Sequence of chain 1.C:
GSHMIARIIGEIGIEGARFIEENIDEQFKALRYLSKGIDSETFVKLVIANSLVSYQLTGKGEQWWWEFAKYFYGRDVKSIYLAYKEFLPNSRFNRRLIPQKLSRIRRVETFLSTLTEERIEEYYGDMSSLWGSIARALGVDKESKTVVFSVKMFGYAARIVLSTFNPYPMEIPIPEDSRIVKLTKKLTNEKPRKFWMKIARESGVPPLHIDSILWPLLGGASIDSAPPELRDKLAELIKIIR

This small molecule binds to this protein.
Small molecule (SMILES): CC[C@H](O[P](=O)(O)OC[C@H]1O[C@@H](n2cc(C)c(=O)[nH]c2=O)C[C@@H]1O[P](=O)(O)OC[C@H]1O[C@@H](n2cc(C)c(=O)[nH]c2=O)C[C@@H]1O[P](=O)(O)OC[C@H]1O[C@@H](n2cc(C)c(=O)[nH]c2=O)C[C@@H]1O[P](=O)(O)OC[C@H]1O[C@@H](n2ccc(N)nc2=O)C[C@@H]1OP(=O)(O)O)[C@H](O)CO[P](=O)(O)O[C@H]1C[C@H](n2cc(C)c(=O)[nH]c2=O)O[C@@H]1CO[P](=O)(O)O[C@H]1C[C@H](n2cc(C)c(=O)[nH]c2=O)O[C@@H]1CO[P](=O)(O)O[C@H]1C[C@H](n2cc(C)c(=O)[nH]c2=O)O[C@@H]1CO

Binding-site contacts:
Ligand atom C4 contacts residue GLN56 of chain 1.C at 3.6 Å.
Ligand atom N1 contacts residue GLN56 of chain 1.C at 3.6 Å.
Ligand atom C1' contacts residue GLY59 of chain 1.C at 3.6 Å.
Ligand atom O4' contacts residue GLN100 of chain 1.C at 3.5 Å (h-bond).
Ligand atom N3 contacts residue GLN56 of chain 1.C at 3.3 Å.
Ligand atom O2 contacts residue GLN56 of chain 1.C at 3.1 Å.
Ligand atom P contacts residue ARG104 of chain 1.C at 3.5 Å.
Ligand atom C3' contacts residue LYS145 of chain 1.C at 2.8 Å.
Ligand atom O3' contacts residue LYS145 of chain 1.C at 2.8 Å (salt-bridge).
Ligand atom O3' contacts residue ARG104 of chain 1.C at 3.3 Å (salt-bridge).
Ligand atom C2' contacts residue LYS145 of chain 1.C at 1.8 Å.
Ligand atom C1' contacts residue LYS145 of chain 1.C at 1.5 Å.
Ligand atom OP1 contacts residue ARG104 of chain 1.C at 2.9 Å (salt-bridge).
Ligand atom C2 contacts residue GLN56 of chain 1.C at 3.1 Å.
Ligand atom OP1 contacts residue LYS145 of chain 1.C at 3.4 Å (salt-bridge).
Ligand atom N3 contacts residue THR58 of chain 1.C at 3.6 Å.
Ligand atom OP1 contacts residue GLN56 of chain 1.C at 2.9 Å (h-bond).
Ligand atom O2 contacts residue ARG96 of chain 1.C at 2.9 Å (salt-bridge).
Ligand atom C7 contacts residue ARG96 of chain 1.C at 3.5 Å.
Ligand atom C4 contacts residue THR58 of chain 1.C at 3.6 Å.
Ligand atom OP2 contacts residue VAL140 of chain 1.C at 3.5 Å.
Ligand atom O2 contacts residue GLY59 of chain 1.C at 3.3 Å.
Ligand atom O5' contacts residue GLN56 of chain 1.C at 3.4 Å (h-bond).
Ligand atom O4' contacts residue SER178 of chain 1.C at 3.0 Å (h-bond).
Ligand atom O4' contacts residue TYR55 of chain 1.C at 3.4 Å.
Ligand atom C4' contacts residue TYR55 of chain 1.C at 3.6 Å (hydrophobic).
Ligand atom O1P contacts residue GLY59 of chain 1.C at 3.0 Å (h-bond).
Ligand atom C5 contacts residue LEU57 of chain 1.C at 3.4 Å (hydrophobic).
Ligand atom OP1 contacts residue THR146 of chain 1.C at 2.7 Å (h-bond).
Ligand atom O4' contacts residue ARG179 of chain 1.C at 3.4 Å (salt-bridge).
Ligand atom N3 contacts residue GLY59 of chain 1.C at 3.3 Å (h-bond).
Ligand atom C6 contacts residue LEU57 of chain 1.C at 3.3 Å (hydrophobic).
Ligand atom C1' contacts residue GLN100 of chain 1.C at 3.5 Å.
Ligand atom C6 contacts residue GLN56 of chain 1.C at 3.6 Å.
Ligand atom C2 contacts residue GLY59 of chain 1.C at 3.4 Å.
Ligand atom C2' contacts residue ASP177 of chain 1.C at 3.5 Å.
Ligand atom OP2 contacts residue LYS145 of chain 1.C at 3.1 Å.
Ligand atom O2P contacts residue GLY61 of chain 1.C at 3.5 Å (h-bond).
Ligand atom O2 contacts residue TYR55 of chain 1.C at 3.5 Å.
Ligand atom OP1 contacts residue ARG107 of chain 1.C at 3.1 Å (salt-bridge).